The protein below binds the small molecule below.
Small molecule (SMILES): Nc1ncnc2c1ncn2[C@@H]1O[C@H](CO[P](=O)(O)O[P](=O)(O)NP(=O)(O)O)[C@@H](O)[C@H]1O

Sequence of chain 1.A:
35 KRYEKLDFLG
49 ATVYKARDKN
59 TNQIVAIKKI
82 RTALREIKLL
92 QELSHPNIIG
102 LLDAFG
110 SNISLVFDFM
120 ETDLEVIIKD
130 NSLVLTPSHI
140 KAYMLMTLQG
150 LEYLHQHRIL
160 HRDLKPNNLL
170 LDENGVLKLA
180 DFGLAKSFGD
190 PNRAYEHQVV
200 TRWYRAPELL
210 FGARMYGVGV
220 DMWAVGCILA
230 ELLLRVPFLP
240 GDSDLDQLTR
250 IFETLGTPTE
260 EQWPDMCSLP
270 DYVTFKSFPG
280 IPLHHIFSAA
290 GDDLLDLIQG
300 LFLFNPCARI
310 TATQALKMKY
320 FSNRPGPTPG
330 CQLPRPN

Binding-site contacts:
Ligand atom O1G contacts residue ASP180 of chain 1.A at 3.4 Å (salt-bridge).
Ligand atom C4' contacts residue GLY44 of chain 1.A at 4.0 Å.
Ligand atom C2 contacts residue LEU43 of chain 1.A at 3.8 Å (hydrophobic).
Ligand atom N1 contacts residue ALA64 of chain 1.A at 3.5 Å.
Ligand atom O4' contacts residue VAL51 of chain 1.A at 3.5 Å.
Ligand atom N6 contacts residue ASP117 of chain 1.A at 2.8 Å (salt-bridge).
Ligand atom C6 contacts residue LEU169 of chain 1.A at 4.0 Å (hydrophobic).
Ligand atom N6 contacts residue LEU169 of chain 1.A at 3.7 Å.
Ligand atom N3 contacts residue MET119 of chain 1.A at 3.6 Å (h-bond).
Ligand atom N6 contacts residue ALA64 of chain 1.A at 3.7 Å.
Ligand atom O2G contacts residue MG1 of chain 1.C at 2.5 Å.
Ligand atom N6 contacts residue PHE116 of chain 1.A at 4.0 Å.
Ligand atom O1B contacts residue MG1 of chain 1.C at 2.7 Å.
Ligand atom C1' contacts residue LEU43 of chain 1.A at 4.0 Å (hydrophobic).
Ligand atom PB contacts residue MG1 of chain 1.C at 3.5 Å.
Ligand atom O1A contacts residue MG1 of chain 1.C at 3.9 Å.
Ligand atom N1 contacts residue PHE118 of chain 1.A at 3.7 Å.
Ligand atom O3G contacts residue LYS66 of chain 1.A at 2.8 Å (salt-bridge).
Ligand atom O4' contacts residue LEU43 of chain 1.A at 3.8 Å.
Ligand atom N1 contacts residue MET119 of chain 1.A at 2.9 Å (h-bond).
Ligand atom N3 contacts residue LEU43 of chain 1.A at 3.5 Å.
Ligand atom N6 contacts residue MET119 of chain 1.A at 3.9 Å.
Ligand atom C8 contacts residue VAL51 of chain 1.A at 3.9 Å (hydrophobic).
Ligand atom C6 contacts residue ALA64 of chain 1.A at 3.5 Å (hydrophobic).
Ligand atom C2 contacts residue MET119 of chain 1.A at 2.9 Å (hydrophobic).
Ligand atom O1A contacts residue LYS66 of chain 1.A at 3.5 Å (salt-bridge).
Ligand atom O2G contacts residue ASP180 of chain 1.A at 2.7 Å (salt-bridge).
Ligand atom O2G contacts residue LYS66 of chain 1.A at 3.5 Å (salt-bridge).
Ligand atom N1 contacts residue ASP117 of chain 1.A at 3.7 Å.
Ligand atom C5' contacts residue VAL51 of chain 1.A at 3.5 Å (hydrophobic).
Ligand atom PG contacts residue ASP180 of chain 1.A at 3.6 Å.
Ligand atom N9 contacts residue VAL51 of chain 1.A at 3.9 Å.
Ligand atom C6 contacts residue MET119 of chain 1.A at 3.8 Å (hydrophobic).
Ligand atom C2 contacts residue PHE118 of chain 1.A at 3.5 Å (hydrophobic).
Ligand atom O4' contacts residue GLY44 of chain 1.A at 4.0 Å.
Ligand atom PG contacts residue MG1 of chain 1.C at 3.9 Å.
Ligand atom PG contacts residue LYS66 of chain 1.A at 3.6 Å.
Ligand atom O3A contacts residue MG1 of chain 1.C at 3.0 Å.
Ligand atom C6 contacts residue ASP117 of chain 1.A at 3.7 Å.
Ligand atom N7 contacts residue LEU169 of chain 1.A at 4.0 Å.